Binding-site contacts:
Ligand atom C22 contacts residue GLN18 of chain 1.A at 3.2 Å.
Ligand atom C18 contacts residue THR238 of chain 1.A at 3.4 Å.
Ligand atom CL1 contacts residue LYS113 of chain 1.A at 3.5 Å.
Ligand atom C11 contacts residue LEU36 of chain 1.A at 3.9 Å (hydrophobic).
Ligand atom C24 contacts residue GLY236 of chain 1.A at 3.3 Å.
Ligand atom C12 contacts residue LEU36 of chain 1.A at 3.5 Å (hydrophobic).
Ligand atom CL1 contacts residue GLY80 of chain 1.A at 3.6 Å.
Ligand atom C21 contacts residue TRP121 of chain 1.A at 3.8 Å (hydrophobic).
Ligand atom N9 contacts residue GLY236 of chain 1.A at 3.0 Å (h-bond).
Ligand atom C5 contacts residue LYS113 of chain 1.A at 3.8 Å.
Ligand atom C5 contacts residue GLN79 of chain 1.A at 3.6 Å.
Ligand atom CL1 contacts residue PHE114 of chain 1.A at 3.8 Å.
Ligand atom C8 contacts residue GLY236 of chain 1.A at 3.8 Å.
Ligand atom C29 contacts residue THR237 of chain 1.A at 3.7 Å.
Ligand atom C1 contacts residue TYR77 of chain 1.A at 3.5 Å (hydrophobic).
Ligand atom N27 contacts residue GLN79 of chain 1.A at 3.7 Å.
Ligand atom C23 contacts residue LEU36 of chain 1.A at 3.7 Å (hydrophobic).
Ligand atom C22 contacts residue TRP121 of chain 1.A at 3.8 Å (hydrophobic).
Ligand atom N24 contacts residue THR237 of chain 1.A at 3.5 Å.
Ligand atom C29 contacts residue THR238 of chain 1.A at 3.6 Å.
Ligand atom C2 contacts residue TYR77 of chain 1.A at 3.9 Å (hydrophobic).
Ligand atom O28 contacts residue ASN239 of chain 1.A at 3.1 Å (h-bond).
Ligand atom C7 contacts residue TYR77 of chain 1.A at 3.5 Å (hydrophobic).
Ligand atom C4 contacts residue GLN79 of chain 1.A at 3.7 Å.
Ligand atom C25 contacts residue THR238 of chain 1.A at 3.9 Å.
Ligand atom C23 contacts residue GLY19 of chain 1.A at 3.4 Å.
Ligand atom C11 contacts residue ASP38 of chain 1.A at 3.7 Å.
Ligand atom C19 contacts residue GLY17 of chain 1.A at 3.7 Å.
Ligand atom C11 contacts residue GLY236 of chain 1.A at 3.3 Å.
Ligand atom C22 contacts residue LEU36 of chain 1.A at 3.8 Å (hydrophobic).
Ligand atom C1 contacts residue PHE114 of chain 1.A at 3.8 Å (hydrophobic).
Ligand atom C21 contacts residue GLN18 of chain 1.A at 3.8 Å.
Ligand atom C14 contacts residue GLY236 of chain 1.A at 3.3 Å.
Ligand atom C6 contacts residue GLN79 of chain 1.A at 3.8 Å.
Ligand atom O28 contacts residue ARG241 of chain 1.A at 3.7 Å.
Ligand atom O28 contacts residue THR237 of chain 1.A at 3.4 Å.
Ligand atom C22 contacts residue GLY19 of chain 1.A at 3.8 Å.
Ligand atom O28 contacts residue THR238 of chain 1.A at 3.6 Å (h-bond).
Ligand atom C23 contacts residue GLN18 of chain 1.A at 3.3 Å.
Ligand atom N24 contacts residue THR238 of chain 1.A at 2.8 Å (h-bond).

Sequence of chain 1.A:
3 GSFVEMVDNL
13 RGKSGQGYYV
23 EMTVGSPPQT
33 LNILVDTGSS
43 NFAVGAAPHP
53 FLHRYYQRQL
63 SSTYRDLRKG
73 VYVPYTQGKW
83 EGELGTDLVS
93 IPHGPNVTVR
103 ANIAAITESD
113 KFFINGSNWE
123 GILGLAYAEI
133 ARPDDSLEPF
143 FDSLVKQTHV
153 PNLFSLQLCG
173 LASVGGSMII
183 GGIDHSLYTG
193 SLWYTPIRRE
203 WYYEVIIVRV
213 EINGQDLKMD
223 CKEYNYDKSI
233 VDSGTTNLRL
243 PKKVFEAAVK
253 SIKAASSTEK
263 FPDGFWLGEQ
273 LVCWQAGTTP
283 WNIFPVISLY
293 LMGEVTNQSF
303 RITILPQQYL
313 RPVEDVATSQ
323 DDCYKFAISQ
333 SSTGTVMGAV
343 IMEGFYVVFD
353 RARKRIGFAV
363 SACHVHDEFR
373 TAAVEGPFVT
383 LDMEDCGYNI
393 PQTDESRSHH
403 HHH

A small-molecule ligand and the protein it binds are described below.
Small molecule (SMILES): CC1(C)Cc2cc(Cl)ccc2C(N[C@@H](Cc2ccccc2)c2nc(=O)o[nH]2)=N1